A small-molecule ligand and the protein it binds are described below.
Small molecule (SMILES): O=C1c2c(ccc(O)c2O)CN1Cc1ccc(F)c(Cl)c1

Binding-site contacts:
Ligand atom FAD contacts residue GLN218 of chain 2.A at 3.7 Å.
Ligand atom CAF contacts residue SO41 of chain 2.M at 3.5 Å.
Ligand atom OAC contacts residue ASP131 of chain 2.A at 3.2 Å (salt-bridge).
Ligand atom CAN contacts residue SO41 of chain 2.M at 4.1 Å.
Ligand atom OAC contacts residue GLU224 of chain 2.A at 3.5 Å (salt-bridge).
Ligand atom CLA contacts residue PRO217 of chain 2.A at 3.8 Å.
Ligand atom CAO contacts residue GLN218 of chain 2.A at 4.2 Å.
Ligand atom CLA contacts residue GLU224 of chain 2.A at 3.7 Å.
Ligand atom CAT contacts residue GLU224 of chain 2.A at 4.0 Å.
Ligand atom NAU contacts residue MG1 of chain 2.K at 4.1 Å.
Ligand atom OAA contacts residue GLU224 of chain 2.A at 3.0 Å (salt-bridge).
Ligand atom CAG contacts residue PRO217 of chain 2.A at 4.0 Å (hydrophobic).
Ligand atom OAC contacts residue ASP188 of chain 2.A at 3.3 Å (salt-bridge).
Ligand atom OAB contacts residue MG1 of chain 2.J at 2.4 Å.
Ligand atom OAA contacts residue ASP131 of chain 2.A at 4.2 Å.
Ligand atom CAJ contacts residue PRO217 of chain 2.A at 3.6 Å (hydrophobic).
Ligand atom OAB contacts residue ASP188 of chain 2.A at 3.0 Å (salt-bridge).
Ligand atom CAQ contacts residue PRO217 of chain 2.A at 3.6 Å (hydrophobic).
Ligand atom OAC contacts residue MG1 of chain 2.J at 2.0 Å.
Ligand atom CAT contacts residue MG1 of chain 2.K at 3.3 Å.
Ligand atom CAN contacts residue ASP188 of chain 2.A at 3.8 Å.
Ligand atom CAM contacts residue MG1 of chain 2.K at 2.9 Å.
Ligand atom CAI contacts residue SO41 of chain 2.M at 4.3 Å.
Ligand atom CAN contacts residue MG1 of chain 2.J at 3.1 Å.
Ligand atom OAB contacts residue SO41 of chain 2.M at 4.0 Å.
Ligand atom CAM contacts residue PRO217 of chain 2.A at 4.3 Å (hydrophobic).
Ligand atom CAL contacts residue PRO217 of chain 2.A at 4.3 Å (hydrophobic).
Ligand atom CLA contacts residue GLN218 of chain 2.A at 3.8 Å.
Ligand atom CAT contacts residue MG1 of chain 2.J at 4.2 Å.
Ligand atom OAA contacts residue MG1 of chain 2.K at 2.0 Å.
Ligand atom CAP contacts residue MG1 of chain 2.J at 2.9 Å.
Ligand atom CAM contacts residue GLU224 of chain 2.A at 3.6 Å.
Ligand atom CAJ contacts residue GLU224 of chain 2.A at 4.1 Å.
Ligand atom CAH contacts residue PRO217 of chain 2.A at 4.0 Å (hydrophobic).
Ligand atom CAR contacts residue PRO217 of chain 2.A at 3.9 Å (hydrophobic).
Ligand atom CAP contacts residue ASP188 of chain 2.A at 3.9 Å.
Ligand atom CAP contacts residue GLU224 of chain 2.A at 4.0 Å.
Ligand atom OAC contacts residue MG1 of chain 2.K at 2.3 Å.
Ligand atom CAO contacts residue PRO217 of chain 2.A at 3.8 Å (hydrophobic).
Ligand atom CAP contacts residue MG1 of chain 2.K at 3.2 Å.

Sequence of chain 2.A:
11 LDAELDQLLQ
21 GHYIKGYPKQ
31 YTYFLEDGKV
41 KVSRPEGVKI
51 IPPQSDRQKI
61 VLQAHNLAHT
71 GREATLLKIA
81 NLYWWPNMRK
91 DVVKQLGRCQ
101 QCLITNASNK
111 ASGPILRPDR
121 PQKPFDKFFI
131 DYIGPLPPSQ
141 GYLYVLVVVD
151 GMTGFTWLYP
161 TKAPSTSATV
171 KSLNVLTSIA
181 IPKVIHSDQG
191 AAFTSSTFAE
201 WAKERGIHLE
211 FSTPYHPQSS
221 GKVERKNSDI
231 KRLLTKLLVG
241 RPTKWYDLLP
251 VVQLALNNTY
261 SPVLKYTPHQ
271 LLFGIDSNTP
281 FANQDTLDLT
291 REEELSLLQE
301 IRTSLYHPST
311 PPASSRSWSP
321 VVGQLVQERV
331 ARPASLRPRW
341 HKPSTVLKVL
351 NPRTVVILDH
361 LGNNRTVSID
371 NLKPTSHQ